Sequence of chain 1.B:
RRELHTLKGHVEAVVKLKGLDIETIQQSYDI

Binding-site contacts:
Ligand atom CAI contacts residue ILE31 of chain 1.B at 3.8 Å (hydrophobic).
Ligand atom CAU contacts residue LYS59 of chain 1.A at 4.1 Å.
Ligand atom CBE contacts residue ASN52 of chain 1.A at 3.5 Å.
Ligand atom CAG contacts residue ASN52 of chain 1.A at 3.9 Å.
Ligand atom NBG contacts residue LYS132 of chain 1.A at 4.0 Å.
Ligand atom OAA contacts residue ILE31 of chain 1.B at 4.0 Å.
Ligand atom OAC contacts residue ILE31 of chain 1.B at 3.9 Å.
Ligand atom NBG contacts residue GLY181 of chain 1.A at 4.0 Å.
Ligand atom CAJ contacts residue SER55 of chain 1.A at 3.8 Å.
Ligand atom CBA contacts residue ILE178 of chain 1.A at 4.2 Å (hydrophobic).
Ligand atom CAK contacts residue VAL48 of chain 1.A at 4.4 Å (hydrophobic).
Ligand atom OAE contacts residue GLY181 of chain 1.A at 3.3 Å.
Ligand atom CAQ contacts residue ILE178 of chain 1.A at 4.3 Å (hydrophobic).
Ligand atom NBG contacts residue ILE178 of chain 1.A at 4.2 Å.
Ligand atom CAX contacts residue ASN52 of chain 1.A at 3.9 Å.
Ligand atom CAJ contacts residue VAL56 of chain 1.A at 3.5 Å (hydrophobic).
Ligand atom NAS contacts residue ASP225 of chain 1.A at 3.7 Å.
Ligand atom CAU contacts residue ILE31 of chain 1.B at 4.2 Å (hydrophobic).
Ligand atom CAP contacts residue SER55 of chain 1.A at 4.0 Å.
Ligand atom CBB contacts residue ASN52 of chain 1.A at 4.0 Å.
Ligand atom NAT contacts residue ASP225 of chain 1.A at 3.7 Å.
Ligand atom CAF contacts residue ARG51 of chain 1.A at 4.0 Å.
Ligand atom CAH contacts residue ILE178 of chain 1.A at 4.0 Å (hydrophobic).
Ligand atom OAC contacts residue GLY181 of chain 1.A at 3.7 Å.
Ligand atom CAP contacts residue VAL56 of chain 1.A at 3.6 Å (hydrophobic).
Ligand atom CAQ contacts residue PHE129 of chain 1.A at 3.9 Å (hydrophobic).
Ligand atom OAC contacts residue LYS132 of chain 1.A at 3.3 Å.
Ligand atom CBD contacts residue ASN52 of chain 1.A at 3.7 Å.
Ligand atom OAE contacts residue ILE178 of chain 1.A at 3.1 Å.
Ligand atom OAE contacts residue ILE229 of chain 1.A at 3.9 Å.
Ligand atom OAE contacts residue LYS132 of chain 1.A at 4.3 Å.
Ligand atom CBC contacts residue ASP225 of chain 1.A at 4.2 Å.
Ligand atom CAG contacts residue VAL48 of chain 1.A at 4.1 Å (hydrophobic).
Ligand atom OAA contacts residue LYS59 of chain 1.A at 3.4 Å.
Ligand atom OAE contacts residue PRO177 of chain 1.A at 3.1 Å (h-bond).
Ligand atom CAI contacts residue HIS5 of chain 1.B at 4.2 Å.
Ligand atom CAM contacts residue PHE129 of chain 1.A at 3.6 Å (hydrophobic).
Ligand atom CAG contacts residue ARG51 of chain 1.A at 3.6 Å.
Ligand atom CAK contacts residue ASN52 of chain 1.A at 3.2 Å.
Ligand atom CAW contacts residue ILE31 of chain 1.B at 4.2 Å (hydrophobic).

Sequence of chain 1.A:
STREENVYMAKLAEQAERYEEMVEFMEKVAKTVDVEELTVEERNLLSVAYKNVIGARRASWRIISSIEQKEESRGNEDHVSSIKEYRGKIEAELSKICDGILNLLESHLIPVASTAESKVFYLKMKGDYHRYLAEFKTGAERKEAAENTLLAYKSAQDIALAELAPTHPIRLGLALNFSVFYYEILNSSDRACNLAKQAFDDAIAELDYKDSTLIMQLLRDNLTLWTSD

A small-molecule ligand and the protein it binds are described below.
Small molecule (SMILES): O=C(O)c1ccc(N2C(=O)c3[nH]nc(-c4ccccc4)c3[C@H]2c2ccc([N+](=O)[O-])cc2)cc1